Sequence of chain 2.A:
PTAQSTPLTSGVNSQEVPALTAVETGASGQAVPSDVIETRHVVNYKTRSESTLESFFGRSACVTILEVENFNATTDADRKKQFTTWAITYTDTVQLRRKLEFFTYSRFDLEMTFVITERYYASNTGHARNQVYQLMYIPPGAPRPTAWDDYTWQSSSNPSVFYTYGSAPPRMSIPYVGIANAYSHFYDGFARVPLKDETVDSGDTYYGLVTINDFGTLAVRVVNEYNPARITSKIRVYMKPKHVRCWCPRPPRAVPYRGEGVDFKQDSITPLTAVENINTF

Sequence of chain 3.A:
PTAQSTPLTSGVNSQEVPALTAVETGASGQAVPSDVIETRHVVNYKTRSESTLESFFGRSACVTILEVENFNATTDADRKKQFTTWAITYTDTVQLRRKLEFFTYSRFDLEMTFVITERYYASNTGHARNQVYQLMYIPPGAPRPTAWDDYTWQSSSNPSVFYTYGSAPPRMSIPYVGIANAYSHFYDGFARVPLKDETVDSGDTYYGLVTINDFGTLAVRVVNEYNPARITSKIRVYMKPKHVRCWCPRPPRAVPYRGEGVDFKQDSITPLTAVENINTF

A protein and the small-molecule ligand that binds it are described below.
Small molecule (SMILES): CC(=O)N[C@H]1[C@H]([C@H](O)[C@H](O)CO)O[C@@](O)(C(=O)O)C[C@@H]1O

Binding-site contacts:
Ligand atom C6 contacts residue ALA146 of chain 3.A at 4.3 Å (hydrophobic).
Ligand atom O4 contacts residue PRO252 of chain 2.A at 3.6 Å.
Ligand atom C7 contacts residue TYR145 of chain 3.A at 3.9 Å (hydrophobic).
Ligand atom C6 contacts residue TYR145 of chain 3.A at 3.4 Å (hydrophobic).
Ligand atom N5 contacts residue TYR250 of chain 2.A at 4.4 Å.
Ligand atom C10 contacts residue TYR145 of chain 3.A at 3.6 Å (hydrophobic).
Ligand atom C1 contacts residue SER147 of chain 3.A at 3.6 Å.
Ligand atom O1A contacts residue ALA146 of chain 3.A at 3.2 Å.
Ligand atom C8 contacts residue ALA146 of chain 3.A at 4.5 Å (hydrophobic).
Ligand atom C10 contacts residue TYR250 of chain 2.A at 3.5 Å (hydrophobic).
Ligand atom O1A contacts residue ASN148 of chain 3.A at 4.3 Å.
Ligand atom O4 contacts residue TYR250 of chain 2.A at 3.4 Å.
Ligand atom C3 contacts residue PRO252 of chain 2.A at 3.8 Å (hydrophobic).
Ligand atom C4 contacts residue PRO252 of chain 2.A at 3.7 Å (hydrophobic).
Ligand atom O1B contacts residue SER147 of chain 3.A at 2.7 Å (h-bond).
Ligand atom O1B contacts residue PRO252 of chain 2.A at 3.3 Å.
Ligand atom C9 contacts residue TYR145 of chain 3.A at 4.4 Å (hydrophobic).
Ligand atom C11 contacts residue TYR145 of chain 3.A at 3.7 Å (hydrophobic).
Ligand atom C1 contacts residue PRO252 of chain 2.A at 4.0 Å (hydrophobic).
Ligand atom C4 contacts residue TYR145 of chain 3.A at 3.6 Å (hydrophobic).
Ligand atom O10 contacts residue TYR250 of chain 2.A at 2.8 Å (h-bond).
Ligand atom O4 contacts residue ASN251 of chain 2.A at 4.1 Å.
Ligand atom C1 contacts residue ALA146 of chain 3.A at 4.0 Å (hydrophobic).
Ligand atom N5 contacts residue TYR145 of chain 3.A at 2.6 Å (h-bond).
Ligand atom C5 contacts residue TYR145 of chain 3.A at 3.3 Å (hydrophobic).
Ligand atom O1B contacts residue ALA146 of chain 3.A at 4.3 Å.
Ligand atom O4 contacts residue TYR145 of chain 3.A at 4.2 Å.
Ligand atom C11 contacts residue ARG143 of chain 3.A at 4.0 Å.
Ligand atom O1A contacts residue SER147 of chain 3.A at 3.1 Å (h-bond).
Ligand atom O8 contacts residue ALA146 of chain 3.A at 3.3 Å.
Ligand atom C11 contacts residue TYR250 of chain 2.A at 3.7 Å (hydrophobic).